Binding-site contacts:
Ligand atom O2P contacts residue ILE165 of chain 1.C at 3.6 Å.
Ligand atom O4 contacts residue GLY370 of chain 1.C at 3.1 Å (h-bond).
Ligand atom O3 contacts residue GLU195 of chain 1.C at 3.0 Å (salt-bridge).
Ligand atom C5 contacts residue ASN112 of chain 1.E at 3.6 Å.
Ligand atom C contacts residue MG1 of chain 1.L at 3.2 Å.
Ligand atom O6 contacts residue MG1 of chain 1.L at 2.9 Å.
Ligand atom O1P contacts residue GLY395 of chain 1.C at 3.0 Å (h-bond).
Ligand atom O7 contacts residue LYS330 of chain 1.C at 2.7 Å (salt-bridge).
Ligand atom O3 contacts residue KCX192 of chain 1.C at 3.2 Å (h-bond).
Ligand atom O5P contacts residue HIS322 of chain 1.C at 3.1 Å (h-bond).
Ligand atom C contacts residue ASN112 of chain 1.E at 3.4 Å.
Ligand atom O6 contacts residue ASP194 of chain 1.C at 3.6 Å (salt-bridge).
Ligand atom O6P contacts residue ARG289 of chain 1.C at 3.0 Å (salt-bridge).
Ligand atom O7 contacts residue ASN112 of chain 1.E at 3.7 Å.
Ligand atom O3 contacts residue MG1 of chain 1.L at 2.4 Å.
Ligand atom O2 contacts residue MG1 of chain 1.L at 2.0 Å.
Ligand atom O4 contacts residue SER369 of chain 1.C at 2.6 Å (h-bond).
Ligand atom O5P contacts residue SER369 of chain 1.C at 3.1 Å (h-bond).
Ligand atom O6 contacts residue LYS167 of chain 1.C at 3.2 Å (salt-bridge).
Ligand atom C2 contacts residue MG1 of chain 1.L at 2.8 Å.
Ligand atom O3P contacts residue GLY370 of chain 1.C at 3.6 Å.
Ligand atom C contacts residue LYS167 of chain 1.C at 3.6 Å.
Ligand atom O2 contacts residue ASP194 of chain 1.C at 3.1 Å (salt-bridge).
Ligand atom O1P contacts residue THR54 of chain 1.E at 3.0 Å (h-bond).
Ligand atom O4P contacts residue ARG289 of chain 1.C at 2.9 Å (salt-bridge).
Ligand atom O3P contacts residue GLY371 of chain 1.C at 2.7 Å (h-bond).
Ligand atom O2 contacts residue LYS167 of chain 1.C at 3.0 Å (salt-bridge).
Ligand atom O2 contacts residue KCX192 of chain 1.C at 3.3 Å (h-bond).
Ligand atom O3P contacts residue LYS330 of chain 1.C at 2.8 Å (salt-bridge).
Ligand atom O3 contacts residue HIS288 of chain 1.C at 3.0 Å (h-bond).
Ligand atom C3 contacts residue MG1 of chain 1.L at 3.0 Å.
Ligand atom C3 contacts residue KCX192 of chain 1.C at 3.2 Å.
Ligand atom O6 contacts residue LYS169 of chain 1.C at 2.8 Å (salt-bridge).
Ligand atom C1 contacts residue SER369 of chain 1.C at 3.4 Å.
Ligand atom O3 contacts residue ASN112 of chain 1.E at 2.7 Å (h-bond).
Ligand atom O1 contacts residue LYS167 of chain 1.C at 3.1 Å (salt-bridge).
Ligand atom O2P contacts residue GLY394 of chain 1.C at 2.8 Å (h-bond).
Ligand atom C4 contacts residue SER369 of chain 1.C at 3.7 Å.
Ligand atom O1P contacts residue LYS167 of chain 1.C at 3.6 Å.
Ligand atom O6 contacts residue ASN112 of chain 1.E at 3.1 Å (h-bond).

Sequence of chain 1.C:
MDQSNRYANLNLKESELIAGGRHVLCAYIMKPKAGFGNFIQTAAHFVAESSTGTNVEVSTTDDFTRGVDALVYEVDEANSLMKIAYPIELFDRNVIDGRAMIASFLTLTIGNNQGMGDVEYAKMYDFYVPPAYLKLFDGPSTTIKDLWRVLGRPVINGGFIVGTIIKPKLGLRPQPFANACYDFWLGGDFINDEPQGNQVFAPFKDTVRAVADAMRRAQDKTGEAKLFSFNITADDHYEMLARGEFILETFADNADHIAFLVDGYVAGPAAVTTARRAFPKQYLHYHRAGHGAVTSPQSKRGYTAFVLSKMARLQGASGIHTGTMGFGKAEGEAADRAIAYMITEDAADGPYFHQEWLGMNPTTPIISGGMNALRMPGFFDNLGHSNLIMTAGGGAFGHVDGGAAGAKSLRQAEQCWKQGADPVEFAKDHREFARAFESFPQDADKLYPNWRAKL

Sequence of chain 1.E:
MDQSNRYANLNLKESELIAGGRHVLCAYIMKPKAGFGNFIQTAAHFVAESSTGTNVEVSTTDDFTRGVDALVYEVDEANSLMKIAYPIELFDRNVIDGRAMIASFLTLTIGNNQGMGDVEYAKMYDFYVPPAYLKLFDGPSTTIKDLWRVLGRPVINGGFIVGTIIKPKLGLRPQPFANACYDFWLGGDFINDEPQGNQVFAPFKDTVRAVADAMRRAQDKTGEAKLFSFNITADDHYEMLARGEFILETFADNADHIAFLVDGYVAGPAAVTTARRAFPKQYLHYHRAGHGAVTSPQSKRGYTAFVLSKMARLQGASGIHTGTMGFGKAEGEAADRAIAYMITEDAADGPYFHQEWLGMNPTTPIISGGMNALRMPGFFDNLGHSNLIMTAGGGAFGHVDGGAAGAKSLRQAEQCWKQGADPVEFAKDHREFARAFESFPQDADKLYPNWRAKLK

The protein below binds the small molecule below.
Small molecule (SMILES): O=C(O)[C@@](O)(COP(=O)(O)O)[C@H](O)[C@H](O)COP(=O)(O)O